Binding-site contacts:
Ligand atom C1 contacts residue TRP287 of chain 1.TA at 3.8 Å (hydrophobic).
Ligand atom C6 contacts residue TRP287 of chain 1.TA at 3.8 Å (hydrophobic).
Ligand atom O2 contacts residue ASN55 of chain 1.TA at 3.5 Å (h-bond).
Ligand atom O1 contacts residue TRP287 of chain 1.TA at 3.0 Å (h-bond).
Ligand atom O2 contacts residue THR52 of chain 1.TA at 4.4 Å.
Ligand atom C2 contacts residue TRP287 of chain 1.TA at 3.8 Å (hydrophobic).
Ligand atom C4 contacts residue TRP287 of chain 1.TA at 3.4 Å (hydrophobic).
Ligand atom O3 contacts residue TRP287 of chain 1.TA at 3.8 Å.
Ligand atom O2 contacts residue SER256 of chain 1.VA at 4.0 Å.
Ligand atom C5 contacts residue TRP287 of chain 1.TA at 3.9 Å (hydrophobic).
Ligand atom O3 contacts residue ASN254 of chain 1.VA at 3.8 Å.
Ligand atom O5 contacts residue TRP287 of chain 1.TA at 3.3 Å.
Ligand atom C3 contacts residue TRP287 of chain 1.TA at 4.3 Å (hydrophobic).
Ligand atom C3 contacts residue ASN254 of chain 1.VA at 4.1 Å.
Ligand atom O4 contacts residue TRP287 of chain 1.TA at 2.1 Å.
Ligand atom O2 contacts residue ASN254 of chain 1.VA at 4.0 Å.
Ligand atom O3 contacts residue ALA257 of chain 1.VA at 4.5 Å.

The small molecule below binds the protein below.
Small molecule (SMILES): OC[C@H]1O[C@@H](O)[C@H](O)[C@@H](O)[C@H]1O

Sequence of chain 1.TA:
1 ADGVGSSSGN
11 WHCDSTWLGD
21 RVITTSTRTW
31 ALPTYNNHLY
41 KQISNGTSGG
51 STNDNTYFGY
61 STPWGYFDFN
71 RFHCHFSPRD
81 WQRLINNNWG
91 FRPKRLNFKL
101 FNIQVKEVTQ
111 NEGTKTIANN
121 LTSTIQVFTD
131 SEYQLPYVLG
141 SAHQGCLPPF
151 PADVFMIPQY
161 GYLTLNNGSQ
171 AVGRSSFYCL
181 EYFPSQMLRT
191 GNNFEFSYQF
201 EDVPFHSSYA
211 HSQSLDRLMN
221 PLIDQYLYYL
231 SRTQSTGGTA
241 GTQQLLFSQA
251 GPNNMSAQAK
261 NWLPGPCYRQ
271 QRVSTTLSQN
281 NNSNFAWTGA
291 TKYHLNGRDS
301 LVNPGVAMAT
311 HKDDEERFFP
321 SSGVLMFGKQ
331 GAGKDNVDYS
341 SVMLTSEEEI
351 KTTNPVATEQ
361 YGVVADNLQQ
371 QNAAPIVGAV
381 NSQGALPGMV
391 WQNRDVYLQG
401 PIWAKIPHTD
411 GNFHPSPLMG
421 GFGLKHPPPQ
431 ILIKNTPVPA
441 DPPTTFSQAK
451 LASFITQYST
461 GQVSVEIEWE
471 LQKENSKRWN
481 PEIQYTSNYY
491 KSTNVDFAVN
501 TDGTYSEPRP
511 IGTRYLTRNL

Sequence of chain 1.VA:
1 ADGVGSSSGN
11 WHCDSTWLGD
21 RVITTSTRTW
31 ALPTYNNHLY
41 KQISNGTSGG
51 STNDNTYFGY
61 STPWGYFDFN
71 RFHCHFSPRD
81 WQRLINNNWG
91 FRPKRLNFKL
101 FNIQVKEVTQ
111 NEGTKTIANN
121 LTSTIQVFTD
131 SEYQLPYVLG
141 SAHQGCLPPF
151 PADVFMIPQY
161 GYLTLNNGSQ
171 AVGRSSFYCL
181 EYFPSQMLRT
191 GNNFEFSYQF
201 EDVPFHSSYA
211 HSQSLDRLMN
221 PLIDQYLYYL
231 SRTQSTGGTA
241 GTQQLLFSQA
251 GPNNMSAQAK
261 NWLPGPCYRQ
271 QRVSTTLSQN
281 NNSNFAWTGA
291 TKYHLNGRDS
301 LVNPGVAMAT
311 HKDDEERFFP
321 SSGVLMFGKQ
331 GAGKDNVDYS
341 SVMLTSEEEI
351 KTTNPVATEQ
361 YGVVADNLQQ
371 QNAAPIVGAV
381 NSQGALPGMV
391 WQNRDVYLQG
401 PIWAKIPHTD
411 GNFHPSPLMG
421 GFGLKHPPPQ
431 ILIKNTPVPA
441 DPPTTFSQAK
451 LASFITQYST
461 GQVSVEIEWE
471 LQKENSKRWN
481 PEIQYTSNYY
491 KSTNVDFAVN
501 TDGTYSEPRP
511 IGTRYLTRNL